Binding-site contacts:
Ligand atom C3 contacts residue ASP287 of chain 4.A at 3.5 Å.
Ligand atom O1 contacts residue PHE94 of chain 4.A at 3.8 Å.
Ligand atom O2 contacts residue ASP287 of chain 4.A at 2.9 Å (salt-bridge).
Ligand atom C5 contacts residue TRP16 of chain 4.A at 4.3 Å (hydrophobic).
Ligand atom C3 contacts residue MG1 of chain 4.C at 3.1 Å.
Ligand atom O3 contacts residue HIS220 of chain 4.A at 3.6 Å.
Ligand atom O3 contacts residue ASP245 of chain 4.A at 4.3 Å.
Ligand atom O5 contacts residue TRP16 of chain 4.A at 3.7 Å.
Ligand atom O2 contacts residue GLU181 of chain 4.A at 2.6 Å (salt-bridge).
Ligand atom C1 contacts residue MG1 of chain 4.C at 4.3 Å.
Ligand atom O4 contacts residue TRP16 of chain 4.A at 3.4 Å.
Ligand atom O2 contacts residue ASP245 of chain 4.A at 2.9 Å (salt-bridge).
Ligand atom O2 contacts residue GLU217 of chain 4.A at 4.1 Å.
Ligand atom C5 contacts residue TRP137 of chain 4.A at 4.1 Å (hydrophobic).
Ligand atom O5 contacts residue LYS289 of chain 4.A at 3.8 Å.
Ligand atom O2 contacts residue TRP16 of chain 4.A at 4.3 Å.
Ligand atom C4 contacts residue TRP16 of chain 4.A at 3.8 Å (hydrophobic).
Ligand atom C1 contacts residue HIS54 of chain 4.A at 3.3 Å.
Ligand atom O3 contacts residue ASP287 of chain 4.A at 2.9 Å (salt-bridge).
Ligand atom O3 contacts residue MG1 of chain 4.C at 2.2 Å.
Ligand atom O1 contacts residue TRP137 of chain 4.A at 3.7 Å.
Ligand atom C5 contacts residue PHE26 of chain 2.A at 4.2 Å (hydrophobic).
Ligand atom O5 contacts residue PHE26 of chain 2.A at 4.1 Å.
Ligand atom O2 contacts residue MG1 of chain 4.C at 2.1 Å.
Ligand atom O1 contacts residue HIS54 of chain 4.A at 2.7 Å (h-bond).
Ligand atom O4 contacts residue HIS54 of chain 4.A at 3.3 Å.
Ligand atom C1 contacts residue GLU181 of chain 4.A at 4.3 Å.
Ligand atom C4 contacts residue ASP287 of chain 4.A at 3.3 Å.
Ligand atom C2 contacts residue TRP137 of chain 4.A at 3.9 Å (hydrophobic).
Ligand atom C3 contacts residue TRP137 of chain 4.A at 3.9 Å (hydrophobic).
Ligand atom C2 contacts residue ASP287 of chain 4.A at 3.8 Å.
Ligand atom C1 contacts residue TRP16 of chain 4.A at 4.0 Å (hydrophobic).
Ligand atom C2 contacts residue GLU181 of chain 4.A at 3.1 Å.
Ligand atom O3 contacts residue GLU217 of chain 4.A at 3.1 Å (salt-bridge).
Ligand atom C2 contacts residue MG1 of chain 4.C at 3.1 Å.
Ligand atom O4 contacts residue ASP287 of chain 4.A at 3.9 Å.
Ligand atom O3 contacts residue GLU181 of chain 4.A at 2.8 Å (salt-bridge).
Ligand atom C4 contacts residue MG1 of chain 4.C at 3.8 Å.
Ligand atom C3 contacts residue GLU181 of chain 4.A at 3.6 Å.
Ligand atom C2 contacts residue ASP245 of chain 4.A at 4.3 Å.

This small molecule binds to this protein.
Small molecule (SMILES): OC[C@@H]1O[C@H](O)[C@@H](O)[C@H]1O

Sequence of chain 4.A:
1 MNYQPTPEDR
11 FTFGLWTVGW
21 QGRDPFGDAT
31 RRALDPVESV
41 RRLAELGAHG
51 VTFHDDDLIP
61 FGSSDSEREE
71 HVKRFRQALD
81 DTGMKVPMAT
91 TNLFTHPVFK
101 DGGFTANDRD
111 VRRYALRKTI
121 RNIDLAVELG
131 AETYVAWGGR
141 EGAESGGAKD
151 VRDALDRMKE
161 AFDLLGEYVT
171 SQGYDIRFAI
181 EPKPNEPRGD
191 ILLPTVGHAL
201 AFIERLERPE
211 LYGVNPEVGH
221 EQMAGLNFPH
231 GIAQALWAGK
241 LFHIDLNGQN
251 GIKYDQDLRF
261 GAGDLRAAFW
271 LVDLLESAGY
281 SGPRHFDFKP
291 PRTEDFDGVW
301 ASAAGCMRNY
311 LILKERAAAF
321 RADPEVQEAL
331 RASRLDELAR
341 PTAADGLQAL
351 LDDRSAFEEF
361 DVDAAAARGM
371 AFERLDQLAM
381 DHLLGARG

Sequence of chain 2.A:
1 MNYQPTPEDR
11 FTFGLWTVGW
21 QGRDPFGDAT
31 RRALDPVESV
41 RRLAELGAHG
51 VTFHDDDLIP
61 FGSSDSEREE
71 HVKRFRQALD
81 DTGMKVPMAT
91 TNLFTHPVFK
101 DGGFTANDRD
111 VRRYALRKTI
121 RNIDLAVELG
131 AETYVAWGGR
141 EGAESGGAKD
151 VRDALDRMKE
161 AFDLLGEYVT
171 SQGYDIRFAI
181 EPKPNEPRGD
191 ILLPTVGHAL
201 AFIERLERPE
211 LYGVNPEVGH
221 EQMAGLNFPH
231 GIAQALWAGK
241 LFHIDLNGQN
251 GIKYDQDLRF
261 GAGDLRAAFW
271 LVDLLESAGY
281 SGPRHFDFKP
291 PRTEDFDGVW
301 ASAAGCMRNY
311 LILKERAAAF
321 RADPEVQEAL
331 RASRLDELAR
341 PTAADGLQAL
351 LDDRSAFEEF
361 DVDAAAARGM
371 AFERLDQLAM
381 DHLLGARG